Sequence of chain 1.A:
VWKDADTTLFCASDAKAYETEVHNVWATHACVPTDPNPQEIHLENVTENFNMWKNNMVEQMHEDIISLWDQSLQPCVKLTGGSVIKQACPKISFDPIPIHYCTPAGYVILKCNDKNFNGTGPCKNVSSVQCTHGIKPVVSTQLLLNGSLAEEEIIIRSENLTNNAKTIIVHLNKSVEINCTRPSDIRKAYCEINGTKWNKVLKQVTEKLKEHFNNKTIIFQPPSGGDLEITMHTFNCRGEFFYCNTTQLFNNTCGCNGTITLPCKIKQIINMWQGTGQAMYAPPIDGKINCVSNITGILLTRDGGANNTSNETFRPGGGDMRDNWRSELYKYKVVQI

The protein below binds the small molecule below.
Small molecule (SMILES): CC(=O)N[C@@H]1[C@@H](O)[C@H](O)[C@@H](CO)O[C@H]1O

Binding-site contacts:
Ligand atom C8 contacts residue MET242 of chain 1.A at 4.4 Å (hydrophobic).
Ligand atom C3 contacts residue ASN255 of chain 1.A at 3.8 Å.
Ligand atom C8 contacts residue THR241 of chain 1.A at 3.5 Å.
Ligand atom C4 contacts residue ASN255 of chain 1.A at 4.2 Å.
Ligand atom C1 contacts residue ASN255 of chain 1.A at 1.4 Å.
Ligand atom C2 contacts residue ASN255 of chain 1.A at 2.5 Å.
Ligand atom O5 contacts residue ASN255 of chain 1.A at 2.4 Å (h-bond).
Ligand atom C2 contacts residue THR257 of chain 1.A at 4.2 Å.
Ligand atom C7 contacts residue ASN255 of chain 1.A at 3.9 Å.
Ligand atom C5 contacts residue THR257 of chain 1.A at 3.7 Å.
Ligand atom C1 contacts residue THR257 of chain 1.A at 3.1 Å.
Ligand atom O6 contacts residue THR257 of chain 1.A at 4.5 Å.
Ligand atom C5 contacts residue ASN255 of chain 1.A at 3.6 Å.
Ligand atom O5 contacts residue THR257 of chain 1.A at 3.5 Å (h-bond).
Ligand atom N2 contacts residue ASN255 of chain 1.A at 2.9 Å (h-bond).
Ligand atom O7 contacts residue ASN255 of chain 1.A at 4.4 Å.